Sequence of chain 2.F:
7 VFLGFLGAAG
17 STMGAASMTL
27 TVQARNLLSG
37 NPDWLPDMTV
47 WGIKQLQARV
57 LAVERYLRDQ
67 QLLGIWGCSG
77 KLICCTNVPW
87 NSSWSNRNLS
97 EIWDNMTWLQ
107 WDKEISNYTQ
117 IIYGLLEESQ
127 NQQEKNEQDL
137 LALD

The small molecule below binds the protein below.
Small molecule (SMILES): CC(=O)N[C@@H]1[C@@H](O)[C@H](O)[C@@H](CO)O[C@H]1O

Binding-site contacts:
Ligand atom O5 contacts residue ASN87 of chain 2.F at 2.4 Å (h-bond).
Ligand atom O6 contacts residue ILE117 of chain 2.F at 4.1 Å.
Ligand atom O5 contacts residue SER89 of chain 2.F at 3.6 Å (h-bond).
Ligand atom N2 contacts residue ASN87 of chain 2.F at 2.9 Å (h-bond).
Ligand atom C1 contacts residue ASN87 of chain 2.F at 1.4 Å.
Ligand atom O5 contacts residue TRP90 of chain 2.F at 4.4 Å.
Ligand atom C5 contacts residue ASN87 of chain 2.F at 3.7 Å.
Ligand atom C7 contacts residue ASN87 of chain 2.F at 3.2 Å.
Ligand atom C4 contacts residue ASN87 of chain 2.F at 4.2 Å.
Ligand atom C5 contacts residue SER89 of chain 2.F at 4.4 Å.
Ligand atom O7 contacts residue ASN87 of chain 2.F at 3.0 Å (h-bond).
Ligand atom C3 contacts residue ASN87 of chain 2.F at 3.8 Å.
Ligand atom C1 contacts residue SER89 of chain 2.F at 3.6 Å.
Ligand atom C8 contacts residue ASN87 of chain 2.F at 4.1 Å.
Ligand atom C2 contacts residue ASN87 of chain 2.F at 2.5 Å.